Sequence of chain 1.B:
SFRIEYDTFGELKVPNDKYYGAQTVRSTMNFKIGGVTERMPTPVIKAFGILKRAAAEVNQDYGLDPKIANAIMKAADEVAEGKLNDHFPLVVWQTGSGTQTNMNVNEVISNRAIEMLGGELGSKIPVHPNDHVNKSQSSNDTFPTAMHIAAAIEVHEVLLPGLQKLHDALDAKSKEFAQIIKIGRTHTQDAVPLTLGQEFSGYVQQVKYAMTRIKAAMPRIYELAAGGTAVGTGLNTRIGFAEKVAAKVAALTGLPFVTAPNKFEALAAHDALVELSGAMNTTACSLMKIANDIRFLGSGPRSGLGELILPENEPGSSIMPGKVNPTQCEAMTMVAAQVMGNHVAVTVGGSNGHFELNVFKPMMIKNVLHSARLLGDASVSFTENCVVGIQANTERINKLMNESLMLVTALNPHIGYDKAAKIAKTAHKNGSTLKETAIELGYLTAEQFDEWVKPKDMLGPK

Sequence of chain 1.A:
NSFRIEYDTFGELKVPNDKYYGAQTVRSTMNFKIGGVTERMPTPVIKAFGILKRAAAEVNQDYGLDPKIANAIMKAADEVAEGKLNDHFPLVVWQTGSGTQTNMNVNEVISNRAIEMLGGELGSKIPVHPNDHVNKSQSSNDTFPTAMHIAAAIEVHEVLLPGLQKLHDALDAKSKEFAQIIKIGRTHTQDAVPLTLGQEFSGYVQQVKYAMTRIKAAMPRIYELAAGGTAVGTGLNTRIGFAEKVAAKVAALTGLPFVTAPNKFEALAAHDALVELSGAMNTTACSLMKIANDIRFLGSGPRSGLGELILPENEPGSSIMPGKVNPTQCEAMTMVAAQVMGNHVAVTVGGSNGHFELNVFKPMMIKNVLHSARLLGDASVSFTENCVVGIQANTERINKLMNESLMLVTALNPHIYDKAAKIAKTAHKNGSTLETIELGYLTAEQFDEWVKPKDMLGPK

This protein binds this small molecule.
Small molecule (SMILES): N[C@H](CP(=O)(O)O)C(=O)O

Binding-site contacts:
Ligand atom C3 contacts residue ASN329 of chain 2.A at 3.9 Å.
Ligand atom N2 contacts residue HIS191 of chain 1.B at 3.0 Å (h-bond).
Ligand atom O5 contacts residue HIS191 of chain 1.B at 3.5 Å.
Ligand atom O5 contacts residue LYS327 of chain 2.A at 3.6 Å.
Ligand atom O4 contacts residue THR190 of chain 1.B at 3.8 Å.
Ligand atom C3 contacts residue THR190 of chain 1.B at 3.5 Å.
Ligand atom C3 contacts residue ASN144 of chain 1.A at 3.6 Å.
Ligand atom P7 contacts residue GOL1 of chain 1.D at 3.4 Å.
Ligand atom O5 contacts residue THR190 of chain 1.B at 2.5 Å (h-bond).
Ligand atom O9 contacts residue THR103 of chain 1.A at 2.6 Å (h-bond).
Ligand atom C1 contacts residue ASN144 of chain 1.A at 3.0 Å.
Ligand atom O8 contacts residue SER143 of chain 1.A at 2.9 Å (h-bond).
Ligand atom C6 contacts residue ASN144 of chain 1.A at 4.0 Å.
Ligand atom O4 contacts residue LYS327 of chain 2.A at 3.0 Å (salt-bridge).
Ligand atom O8 contacts residue GOL1 of chain 1.D at 2.5 Å (h-bond).
Ligand atom O10 contacts residue SER321 of chain 2.A at 2.6 Å (h-bond).
Ligand atom C6 contacts residue SER321 of chain 2.A at 3.5 Å.
Ligand atom O8 contacts residue ILE323 of chain 2.A at 3.6 Å.
Ligand atom N2 contacts residue ASN144 of chain 1.A at 3.3 Å (h-bond).
Ligand atom O9 contacts residue SER143 of chain 1.A at 2.6 Å (h-bond).
Ligand atom C6 contacts residue SER142 of chain 1.A at 3.9 Å.
Ligand atom P7 contacts residue THR103 of chain 1.A at 4.0 Å.
Ligand atom O5 contacts residue ASN144 of chain 1.A at 2.9 Å (h-bond).
Ligand atom C3 contacts residue MET324 of chain 2.A at 3.4 Å (hydrophobic).
Ligand atom O4 contacts residue MET324 of chain 2.A at 3.6 Å.
Ligand atom N2 contacts residue SER101 of chain 1.A at 3.5 Å (h-bond).
Ligand atom P7 contacts residue SER321 of chain 2.A at 3.6 Å.
Ligand atom P7 contacts residue SER143 of chain 1.A at 3.6 Å.
Ligand atom C6 contacts residue MET324 of chain 2.A at 4.0 Å (hydrophobic).
Ligand atom O8 contacts residue SER142 of chain 1.A at 2.6 Å (h-bond).
Ligand atom O10 contacts residue GOL1 of chain 1.D at 2.8 Å (h-bond).
Ligand atom O5 contacts residue MET324 of chain 2.A at 3.1 Å.
Ligand atom O4 contacts residue ASN329 of chain 2.A at 3.0 Å (h-bond).
Ligand atom C3 contacts residue HIS191 of chain 1.B at 3.5 Å.
Ligand atom N2 contacts residue THR103 of chain 1.A at 3.1 Å (h-bond).
Ligand atom O9 contacts residue GOL1 of chain 1.D at 4.0 Å.
Ligand atom O4 contacts residue HIS191 of chain 1.B at 3.6 Å.
Ligand atom P7 contacts residue SER142 of chain 1.A at 3.7 Å.
Ligand atom C1 contacts residue HIS191 of chain 1.B at 3.8 Å.
Ligand atom C3 contacts residue LYS327 of chain 2.A at 3.7 Å.

Sequence of chain 2.A:
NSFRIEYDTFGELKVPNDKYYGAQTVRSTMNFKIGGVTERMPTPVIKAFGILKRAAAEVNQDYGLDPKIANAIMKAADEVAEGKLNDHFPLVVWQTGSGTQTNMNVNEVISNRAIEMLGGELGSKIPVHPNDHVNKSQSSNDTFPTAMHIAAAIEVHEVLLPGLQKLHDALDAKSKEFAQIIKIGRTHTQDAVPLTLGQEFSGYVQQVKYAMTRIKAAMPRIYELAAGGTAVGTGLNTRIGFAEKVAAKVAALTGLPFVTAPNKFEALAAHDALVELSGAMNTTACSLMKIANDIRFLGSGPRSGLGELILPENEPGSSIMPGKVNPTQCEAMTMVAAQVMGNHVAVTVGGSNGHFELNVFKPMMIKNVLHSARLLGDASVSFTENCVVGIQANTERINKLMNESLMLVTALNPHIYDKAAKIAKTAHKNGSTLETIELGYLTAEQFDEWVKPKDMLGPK